A protein and the small-molecule ligand that binds it are described below.
Small molecule (SMILES): CC(=O)N[C@H]1[C@H](O[C@H]2[C@H](O)[C@@H](NC(C)=O)CO[C@@H]2CO)O[C@H](CO)[C@@H](O)[C@@H]1O

Sequence of chain 3.B:
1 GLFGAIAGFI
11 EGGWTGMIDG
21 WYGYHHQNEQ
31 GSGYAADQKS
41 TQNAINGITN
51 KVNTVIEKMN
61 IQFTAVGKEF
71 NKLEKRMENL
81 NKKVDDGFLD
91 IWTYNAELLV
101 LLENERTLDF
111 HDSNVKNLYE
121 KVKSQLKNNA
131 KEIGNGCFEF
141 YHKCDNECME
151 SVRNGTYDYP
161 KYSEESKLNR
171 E

Binding-site contacts:
Ligand atom C7 contacts residue ASN154 of chain 3.B at 3.0 Å.
Ligand atom C4 contacts residue ASN154 of chain 3.B at 4.2 Å.
Ligand atom C1 contacts residue THR156 of chain 3.B at 3.7 Å.
Ligand atom O6 contacts residue GLU147 of chain 3.B at 3.1 Å (salt-bridge).
Ligand atom O6 contacts residue GLU150 of chain 3.B at 3.6 Å.
Ligand atom C6 contacts residue SER151 of chain 3.B at 3.6 Å.
Ligand atom C2 contacts residue ASN154 of chain 3.B at 2.5 Å.
Ligand atom O5 contacts residue SER151 of chain 3.B at 3.9 Å.
Ligand atom C5 contacts residue THR156 of chain 3.B at 3.5 Å.
Ligand atom C5 contacts residue ASN154 of chain 3.B at 3.7 Å.
Ligand atom O5 contacts residue ASN154 of chain 3.B at 2.5 Å (h-bond).
Ligand atom O5 contacts residue THR156 of chain 3.B at 3.4 Å (h-bond).
Ligand atom C7 contacts residue GLU147 of chain 3.B at 3.1 Å.
Ligand atom N2 contacts residue ASN154 of chain 3.B at 2.8 Å (h-bond).
Ligand atom N2 contacts residue GLU147 of chain 3.B at 2.5 Å (salt-bridge).
Ligand atom C2 contacts residue GLU147 of chain 3.B at 3.5 Å.
Ligand atom C3 contacts residue ASN154 of chain 3.B at 3.8 Å.
Ligand atom C3 contacts residue GLU147 of chain 3.B at 3.4 Å.
Ligand atom C1 contacts residue ASN154 of chain 3.B at 1.4 Å.
Ligand atom C1 contacts residue GLU150 of chain 3.B at 4.2 Å.
Ligand atom C1 contacts residue GLU147 of chain 3.B at 4.4 Å.
Ligand atom O7 contacts residue ASN154 of chain 3.B at 3.0 Å (h-bond).
Ligand atom C8 contacts residue ASN154 of chain 3.B at 3.9 Å.
Ligand atom C5 contacts residue SER151 of chain 3.B at 4.3 Å.
Ligand atom O7 contacts residue GLU147 of chain 3.B at 3.7 Å.
Ligand atom C8 contacts residue GLU147 of chain 3.B at 3.7 Å.
Ligand atom O6 contacts residue SER151 of chain 3.B at 3.7 Å.
Ligand atom O7 contacts residue THR156 of chain 3.B at 4.1 Å.
Ligand atom C6 contacts residue GLU150 of chain 3.B at 4.5 Å.
Ligand atom C6 contacts residue GLU147 of chain 3.B at 3.9 Å.
Ligand atom O3 contacts residue GLU147 of chain 3.B at 3.3 Å (salt-bridge).
Ligand atom O5 contacts residue GLU150 of chain 3.B at 3.8 Å.
Ligand atom C6 contacts residue THR156 of chain 3.B at 4.0 Å.